Sequence of chain 1.A:
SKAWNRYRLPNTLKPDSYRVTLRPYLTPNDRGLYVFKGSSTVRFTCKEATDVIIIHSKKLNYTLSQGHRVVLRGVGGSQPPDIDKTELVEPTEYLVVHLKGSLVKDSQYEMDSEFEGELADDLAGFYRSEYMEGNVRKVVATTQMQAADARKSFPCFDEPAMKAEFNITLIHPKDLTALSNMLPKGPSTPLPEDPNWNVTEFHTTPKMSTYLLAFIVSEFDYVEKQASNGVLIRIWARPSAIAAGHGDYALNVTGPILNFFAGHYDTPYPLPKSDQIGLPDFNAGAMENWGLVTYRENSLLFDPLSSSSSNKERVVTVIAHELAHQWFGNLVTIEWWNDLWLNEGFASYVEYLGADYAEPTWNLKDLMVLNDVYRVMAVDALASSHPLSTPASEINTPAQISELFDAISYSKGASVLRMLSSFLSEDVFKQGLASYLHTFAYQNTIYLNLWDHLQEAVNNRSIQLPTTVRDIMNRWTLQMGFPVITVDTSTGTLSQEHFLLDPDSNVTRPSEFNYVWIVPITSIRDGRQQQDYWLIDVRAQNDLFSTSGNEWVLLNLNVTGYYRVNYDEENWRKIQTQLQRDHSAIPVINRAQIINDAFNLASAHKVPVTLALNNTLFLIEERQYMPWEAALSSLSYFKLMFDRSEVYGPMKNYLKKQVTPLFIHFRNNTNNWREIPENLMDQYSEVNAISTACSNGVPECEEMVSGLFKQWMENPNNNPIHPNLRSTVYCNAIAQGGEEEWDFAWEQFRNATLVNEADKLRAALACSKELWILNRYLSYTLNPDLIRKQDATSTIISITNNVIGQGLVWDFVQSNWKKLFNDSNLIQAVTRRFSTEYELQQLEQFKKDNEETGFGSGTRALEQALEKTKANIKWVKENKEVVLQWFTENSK

Binding-site contacts:
Ligand atom C2 contacts residue ASN754 of chain 1.A at 2.5 Å.
Ligand atom N2 contacts residue ASN754 of chain 1.A at 3.0 Å (h-bond).
Ligand atom C3 contacts residue ASN754 of chain 1.A at 3.9 Å.
Ligand atom O5 contacts residue ASN754 of chain 1.A at 2.4 Å (h-bond).
Ligand atom C4 contacts residue ASN754 of chain 1.A at 4.3 Å.
Ligand atom O6 contacts residue THR756 of chain 1.A at 3.5 Å.
Ligand atom O7 contacts residue ASN754 of chain 1.A at 4.1 Å.
Ligand atom C1 contacts residue ASN754 of chain 1.A at 1.4 Å.
Ligand atom O3 contacts residue ASN720 of chain 1.A at 3.6 Å.
Ligand atom C7 contacts residue ASN754 of chain 1.A at 3.7 Å.
Ligand atom C5 contacts residue ASN754 of chain 1.A at 3.6 Å.

A small-molecule ligand and the protein it binds are described below.
Small molecule (SMILES): CC(=O)N[C@@H]1[C@@H](O)[C@H](O)[C@@H](CO)O[C@H]1O